Binding-site contacts:
Ligand atom C6 contacts residue ASN236 of chain 2.A at 4.4 Å.
Ligand atom C5 contacts residue ASN236 of chain 2.A at 3.6 Å.
Ligand atom O5 contacts residue ASN165 of chain 2.A at 2.3 Å (h-bond).
Ligand atom C8 contacts residue ASP237 of chain 2.A at 4.3 Å.
Ligand atom O3 contacts residue ASN236 of chain 2.A at 4.5 Å.
Ligand atom C7 contacts residue ASN165 of chain 2.A at 4.0 Å.
Ligand atom C8 contacts residue ASN236 of chain 2.A at 4.0 Å.
Ligand atom O6 contacts residue THR167 of chain 2.A at 4.5 Å.
Ligand atom C2 contacts residue ASN165 of chain 2.A at 2.6 Å.
Ligand atom C1 contacts residue ASN165 of chain 2.A at 1.4 Å.
Ligand atom O7 contacts residue ASN165 of chain 2.A at 4.3 Å.
Ligand atom O4 contacts residue ASN236 of chain 2.A at 4.3 Å.
Ligand atom C4 contacts residue ASN236 of chain 2.A at 4.3 Å.
Ligand atom O5 contacts residue ASN236 of chain 2.A at 4.3 Å.
Ligand atom C3 contacts residue ASN236 of chain 2.A at 4.0 Å.
Ligand atom C8 contacts residue ALA238 of chain 2.A at 4.0 Å (hydrophobic).
Ligand atom N2 contacts residue ASN165 of chain 2.A at 3.2 Å (h-bond).
Ligand atom C3 contacts residue ASN165 of chain 2.A at 3.9 Å.
Ligand atom C5 contacts residue ASN165 of chain 2.A at 3.6 Å.
Ligand atom C1 contacts residue ASN236 of chain 2.A at 4.3 Å.
Ligand atom C8 contacts residue SER217 of chain 3.A at 3.9 Å.
Ligand atom C7 contacts residue ALA238 of chain 2.A at 4.5 Å (hydrophobic).
Ligand atom O7 contacts residue ASN236 of chain 2.A at 3.0 Å (h-bond).
Ligand atom N2 contacts residue ASN236 of chain 2.A at 3.3 Å (h-bond).
Ligand atom C7 contacts residue ASN236 of chain 2.A at 4.0 Å.
Ligand atom C2 contacts residue ASN236 of chain 2.A at 4.1 Å.
Ligand atom C4 contacts residue ASN165 of chain 2.A at 4.2 Å.

Sequence of chain 3.A:
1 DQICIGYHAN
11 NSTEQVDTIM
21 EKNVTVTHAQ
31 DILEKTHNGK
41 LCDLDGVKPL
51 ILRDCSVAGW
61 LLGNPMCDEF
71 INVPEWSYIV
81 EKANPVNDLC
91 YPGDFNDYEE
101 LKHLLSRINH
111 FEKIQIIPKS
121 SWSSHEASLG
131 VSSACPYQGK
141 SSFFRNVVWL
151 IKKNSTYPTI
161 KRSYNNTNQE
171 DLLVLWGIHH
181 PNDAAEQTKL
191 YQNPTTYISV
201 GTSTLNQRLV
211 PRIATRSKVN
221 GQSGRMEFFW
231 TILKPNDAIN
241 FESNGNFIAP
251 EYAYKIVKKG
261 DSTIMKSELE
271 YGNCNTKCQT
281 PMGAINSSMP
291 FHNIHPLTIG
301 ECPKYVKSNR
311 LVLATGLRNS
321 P

The small molecule below binds the protein below.
Small molecule (SMILES): CC(=O)N[C@H]1[C@H](O[C@H]2[C@H](O)[C@@H](NC(C)=O)CO[C@@H]2CO)O[C@H](CO)[C@@H](O)[C@@H]1O

Sequence of chain 2.A:
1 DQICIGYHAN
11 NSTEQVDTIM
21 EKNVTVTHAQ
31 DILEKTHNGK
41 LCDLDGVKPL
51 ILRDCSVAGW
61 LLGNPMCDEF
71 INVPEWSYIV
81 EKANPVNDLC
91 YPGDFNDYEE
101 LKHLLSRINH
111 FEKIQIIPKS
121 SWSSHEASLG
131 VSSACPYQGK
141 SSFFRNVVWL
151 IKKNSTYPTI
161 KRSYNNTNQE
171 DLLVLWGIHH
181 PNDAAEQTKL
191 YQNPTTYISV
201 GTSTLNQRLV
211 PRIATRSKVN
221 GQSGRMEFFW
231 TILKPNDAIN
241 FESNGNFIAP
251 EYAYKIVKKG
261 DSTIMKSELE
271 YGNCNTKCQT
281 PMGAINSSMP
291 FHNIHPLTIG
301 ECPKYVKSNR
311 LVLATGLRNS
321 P